Sequence of chain 1.A:
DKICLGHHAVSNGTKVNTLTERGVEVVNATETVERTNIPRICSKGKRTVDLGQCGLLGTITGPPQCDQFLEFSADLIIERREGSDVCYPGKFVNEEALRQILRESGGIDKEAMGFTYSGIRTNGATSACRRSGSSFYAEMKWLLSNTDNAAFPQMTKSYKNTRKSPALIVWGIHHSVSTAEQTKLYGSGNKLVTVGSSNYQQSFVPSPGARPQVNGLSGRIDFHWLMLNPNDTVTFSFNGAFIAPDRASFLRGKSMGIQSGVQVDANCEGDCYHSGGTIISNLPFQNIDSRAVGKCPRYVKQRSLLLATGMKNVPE

Sequence of chain 1.C:
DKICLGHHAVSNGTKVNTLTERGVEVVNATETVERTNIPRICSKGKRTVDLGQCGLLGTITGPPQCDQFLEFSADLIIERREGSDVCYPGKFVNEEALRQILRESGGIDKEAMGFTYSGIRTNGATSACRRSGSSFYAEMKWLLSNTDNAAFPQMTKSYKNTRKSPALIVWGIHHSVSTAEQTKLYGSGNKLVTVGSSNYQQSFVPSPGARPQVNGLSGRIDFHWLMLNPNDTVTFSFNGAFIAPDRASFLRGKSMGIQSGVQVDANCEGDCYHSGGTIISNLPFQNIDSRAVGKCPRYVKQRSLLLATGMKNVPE

This small molecule binds to this protein.
Small molecule (SMILES): CC(=O)N[C@@H]1[C@@H](O)[C@H](O)[C@@H](CO)O[C@H]1O

Binding-site contacts:
Ligand atom C3 contacts residue ASN82 of chain 1.B at 3.9 Å.
Ligand atom C7 contacts residue GLU72 of chain 1.B at 4.2 Å.
Ligand atom C7 contacts residue ASN79 of chain 1.B at 3.5 Å.
Ligand atom C8 contacts residue LYS75 of chain 1.B at 3.9 Å.
Ligand atom C4 contacts residue ASN82 of chain 1.B at 4.3 Å.
Ligand atom N2 contacts residue ASN82 of chain 1.B at 3.1 Å (h-bond).
Ligand atom C5 contacts residue ASN82 of chain 1.B at 3.7 Å.
Ligand atom C7 contacts residue ASN82 of chain 1.B at 4.0 Å.
Ligand atom O7 contacts residue ASN79 of chain 1.B at 3.6 Å (h-bond).
Ligand atom C8 contacts residue ASN79 of chain 1.B at 3.1 Å.
Ligand atom O6 contacts residue ARG85 of chain 1.B at 4.5 Å.
Ligand atom O7 contacts residue ASN82 of chain 1.B at 4.5 Å.
Ligand atom C2 contacts residue ASN82 of chain 1.B at 2.5 Å.
Ligand atom N2 contacts residue GLU72 of chain 1.B at 4.1 Å.
Ligand atom O5 contacts residue ASN82 of chain 1.B at 2.4 Å (h-bond).
Ligand atom O6 contacts residue ARG295 of chain 1.A at 4.2 Å.
Ligand atom C8 contacts residue GLU72 of chain 1.B at 3.8 Å.
Ligand atom O7 contacts residue GLU108 of chain 1.C at 3.7 Å.
Ligand atom C1 contacts residue ASN82 of chain 1.B at 1.5 Å.
Ligand atom N2 contacts residue ASN79 of chain 1.B at 4.3 Å.

Sequence of chain 1.B:
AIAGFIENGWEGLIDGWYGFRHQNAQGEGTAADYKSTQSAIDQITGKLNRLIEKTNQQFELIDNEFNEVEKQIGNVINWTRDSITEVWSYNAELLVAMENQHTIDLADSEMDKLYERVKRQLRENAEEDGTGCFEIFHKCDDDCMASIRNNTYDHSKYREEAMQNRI